Sequence of chain 1.A:
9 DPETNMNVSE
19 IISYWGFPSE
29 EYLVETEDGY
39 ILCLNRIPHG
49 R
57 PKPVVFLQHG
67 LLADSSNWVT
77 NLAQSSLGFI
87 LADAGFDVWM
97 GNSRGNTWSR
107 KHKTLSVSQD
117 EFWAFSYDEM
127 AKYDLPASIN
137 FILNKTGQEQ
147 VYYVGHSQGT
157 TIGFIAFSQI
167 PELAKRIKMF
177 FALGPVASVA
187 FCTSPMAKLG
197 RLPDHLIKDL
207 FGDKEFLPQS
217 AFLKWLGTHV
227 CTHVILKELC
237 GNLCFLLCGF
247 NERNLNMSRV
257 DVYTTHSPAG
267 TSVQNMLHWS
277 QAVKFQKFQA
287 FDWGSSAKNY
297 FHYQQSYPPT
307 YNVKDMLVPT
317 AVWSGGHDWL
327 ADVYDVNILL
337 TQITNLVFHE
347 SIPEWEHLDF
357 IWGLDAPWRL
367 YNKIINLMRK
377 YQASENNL

Binding-site contacts:
Ligand atom C3 contacts residue LEU78 of chain 1.A at 4.2 Å (hydrophobic).
Ligand atom C6 contacts residue TRP23 of chain 1.A at 3.9 Å (hydrophobic).
Ligand atom C2 contacts residue LEU78 of chain 1.A at 3.9 Å (hydrophobic).
Ligand atom C2 contacts residue ARG255 of chain 1.A at 4.4 Å.
Ligand atom C6 contacts residue SER254 of chain 1.A at 3.8 Å.
Ligand atom C2 contacts residue ASN252 of chain 1.A at 2.4 Å.
Ligand atom C1 contacts residue ASN252 of chain 1.A at 1.4 Å.
Ligand atom O5 contacts residue SER254 of chain 1.A at 3.7 Å.
Ligand atom C4 contacts residue ASN252 of chain 1.A at 4.2 Å.
Ligand atom C4 contacts residue ARG255 of chain 1.A at 4.4 Å.
Ligand atom C8 contacts residue LEU360 of chain 1.A at 4.3 Å (hydrophobic).
Ligand atom C8 contacts residue LEU78 of chain 1.A at 4.1 Å (hydrophobic).
Ligand atom C6 contacts residue ASP9 of chain 1.A at 3.5 Å.
Ligand atom O6 contacts residue ARG255 of chain 1.A at 2.9 Å.
Ligand atom C8 contacts residue ASN252 of chain 1.A at 4.4 Å.
Ligand atom O4 contacts residue TYR22 of chain 1.A at 3.8 Å.
Ligand atom C6 contacts residue ARG255 of chain 1.A at 3.9 Å.
Ligand atom C1 contacts residue SER254 of chain 1.A at 4.5 Å.
Ligand atom C7 contacts residue ASN252 of chain 1.A at 3.4 Å.
Ligand atom C3 contacts residue ASN252 of chain 1.A at 3.7 Å.
Ligand atom O6 contacts residue ASP9 of chain 1.A at 2.7 Å (salt-bridge).
Ligand atom C7 contacts residue LEU78 of chain 1.A at 4.0 Å (hydrophobic).
Ligand atom O6 contacts residue SER254 of chain 1.A at 4.0 Å.
Ligand atom O5 contacts residue LEU78 of chain 1.A at 4.4 Å.
Ligand atom C5 contacts residue ARG255 of chain 1.A at 4.1 Å.
Ligand atom C1 contacts residue ARG255 of chain 1.A at 4.0 Å.
Ligand atom O3 contacts residue LEU78 of chain 1.A at 3.5 Å.
Ligand atom C5 contacts residue SER254 of chain 1.A at 3.9 Å.
Ligand atom C5 contacts residue ASN252 of chain 1.A at 3.7 Å.
Ligand atom O5 contacts residue ASN252 of chain 1.A at 2.3 Å (h-bond).
Ligand atom O5 contacts residue ARG255 of chain 1.A at 3.2 Å.
Ligand atom N2 contacts residue LEU78 of chain 1.A at 3.3 Å.
Ligand atom C4 contacts residue LEU78 of chain 1.A at 4.5 Å (hydrophobic).
Ligand atom C7 contacts residue ASP9 of chain 1.A at 4.3 Å.
Ligand atom N2 contacts residue ASN252 of chain 1.A at 3.0 Å (h-bond).
Ligand atom O7 contacts residue ASN252 of chain 1.A at 3.5 Å (h-bond).
Ligand atom O7 contacts residue ASP9 of chain 1.A at 3.1 Å (salt-bridge).

This small molecule binds to this protein.
Small molecule (SMILES): CC(=O)N[C@H]1[C@H](O[C@H]2[C@H](O)[C@@H](NC(C)=O)CO[C@@H]2CO)O[C@H](CO)[C@@H](O)[C@@H]1O